Sequence of chain 2.A:
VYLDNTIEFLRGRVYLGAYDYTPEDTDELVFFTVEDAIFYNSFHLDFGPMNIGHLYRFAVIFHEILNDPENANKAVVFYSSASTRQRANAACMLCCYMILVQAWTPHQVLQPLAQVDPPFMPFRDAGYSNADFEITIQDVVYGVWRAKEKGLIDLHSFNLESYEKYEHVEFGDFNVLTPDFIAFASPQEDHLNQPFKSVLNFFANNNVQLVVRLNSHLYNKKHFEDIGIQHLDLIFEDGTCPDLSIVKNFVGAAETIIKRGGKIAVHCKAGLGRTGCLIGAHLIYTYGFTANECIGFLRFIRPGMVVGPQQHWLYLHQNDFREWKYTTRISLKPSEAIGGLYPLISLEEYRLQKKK

Binding-site contacts:
Ligand atom C contacts residue GLN106 of chain 2.A at 3.4 Å.
Ligand atom CD contacts residue LEU14 of chain 2.A at 3.8 Å (hydrophobic).
Ligand atom CD1 contacts residue GLN112 of chain 2.A at 3.9 Å.
Ligand atom CB contacts residue GLN112 of chain 2.A at 3.7 Å.
Ligand atom CG contacts residue ASN71 of chain 2.A at 3.8 Å.
Ligand atom C contacts residue TRP108 of chain 2.A at 3.5 Å (hydrophobic).
Ligand atom O contacts residue TRP108 of chain 2.A at 3.1 Å (h-bond).
Ligand atom CB contacts residue LEU14 of chain 2.A at 3.9 Å (hydrophobic).
Ligand atom CG contacts residue GLN106 of chain 2.A at 4.2 Å.
Ligand atom CZ contacts residue GLN112 of chain 2.A at 4.0 Å.
Ligand atom CB contacts residue GLN106 of chain 2.A at 3.5 Å.
Ligand atom CD2 contacts residue LEU14 of chain 2.A at 3.8 Å (hydrophobic).
Ligand atom CA contacts residue LEU14 of chain 2.A at 4.0 Å (hydrophobic).
Ligand atom CA contacts residue TRP108 of chain 2.A at 3.6 Å (hydrophobic).
Ligand atom C contacts residue TRP108 of chain 2.A at 4.1 Å (hydrophobic).
Ligand atom CB contacts residue TRP108 of chain 2.A at 3.6 Å (hydrophobic).
Ligand atom O contacts residue LEU14 of chain 2.A at 4.1 Å.
Ligand atom CE2 contacts residue GLN112 of chain 2.A at 3.9 Å.
Ligand atom O contacts residue MET102 of chain 2.A at 3.4 Å.
Ligand atom CD1 contacts residue LEU70 of chain 2.A at 3.7 Å (hydrophobic).
Ligand atom CA contacts residue TRP108 of chain 2.A at 3.8 Å (hydrophobic).
Ligand atom N contacts residue GLN106 of chain 2.A at 3.1 Å (h-bond).
Ligand atom CD1 contacts residue PHE66 of chain 2.A at 4.1 Å (hydrophobic).
Ligand atom CD2 contacts residue ARG17 of chain 2.A at 4.0 Å.
Ligand atom CB contacts residue LEU70 of chain 2.A at 4.0 Å (hydrophobic).
Ligand atom CG contacts residue LEU70 of chain 2.A at 3.6 Å (hydrophobic).
Ligand atom CG1 contacts residue VAL105 of chain 2.A at 3.9 Å (hydrophobic).
Ligand atom CD contacts residue HIS67 of chain 2.A at 3.6 Å.
Ligand atom N contacts residue TRP108 of chain 2.A at 3.0 Å (h-bond).
Ligand atom O contacts residue GLN106 of chain 2.A at 3.7 Å.
Ligand atom CG contacts residue GLN112 of chain 2.A at 3.6 Å.
Ligand atom CD2 contacts residue GLN112 of chain 2.A at 3.4 Å.
Ligand atom CD1 contacts residue TRP108 of chain 2.A at 3.5 Å (hydrophobic).
Ligand atom CA contacts residue GLN106 of chain 2.A at 3.5 Å.
Ligand atom CG1 contacts residue GLN106 of chain 2.A at 3.8 Å.
Ligand atom CG contacts residue HIS67 of chain 2.A at 4.1 Å.
Ligand atom CE1 contacts residue TRP108 of chain 2.A at 4.1 Å (hydrophobic).
Ligand atom CE1 contacts residue GLN112 of chain 2.A at 3.9 Å.
Ligand atom O contacts residue GLN106 of chain 2.A at 3.2 Å (h-bond).
Ligand atom N contacts residue GLN106 of chain 2.A at 3.8 Å.

This small molecule binds to this protein.
Small molecule (SMILES): CC(C)C[C@H](NC(=O)[C@H](C)NC(=O)[C@@H]1CCCN1C(=O)[C@@H](N)C(C)C)C(=O)N[C@@H](C)C(=O)N[C@@H](Cc1ccc(O)cc1)C(=O)N1CCC[C@H]1C=O